Sequence of chain 2.A:
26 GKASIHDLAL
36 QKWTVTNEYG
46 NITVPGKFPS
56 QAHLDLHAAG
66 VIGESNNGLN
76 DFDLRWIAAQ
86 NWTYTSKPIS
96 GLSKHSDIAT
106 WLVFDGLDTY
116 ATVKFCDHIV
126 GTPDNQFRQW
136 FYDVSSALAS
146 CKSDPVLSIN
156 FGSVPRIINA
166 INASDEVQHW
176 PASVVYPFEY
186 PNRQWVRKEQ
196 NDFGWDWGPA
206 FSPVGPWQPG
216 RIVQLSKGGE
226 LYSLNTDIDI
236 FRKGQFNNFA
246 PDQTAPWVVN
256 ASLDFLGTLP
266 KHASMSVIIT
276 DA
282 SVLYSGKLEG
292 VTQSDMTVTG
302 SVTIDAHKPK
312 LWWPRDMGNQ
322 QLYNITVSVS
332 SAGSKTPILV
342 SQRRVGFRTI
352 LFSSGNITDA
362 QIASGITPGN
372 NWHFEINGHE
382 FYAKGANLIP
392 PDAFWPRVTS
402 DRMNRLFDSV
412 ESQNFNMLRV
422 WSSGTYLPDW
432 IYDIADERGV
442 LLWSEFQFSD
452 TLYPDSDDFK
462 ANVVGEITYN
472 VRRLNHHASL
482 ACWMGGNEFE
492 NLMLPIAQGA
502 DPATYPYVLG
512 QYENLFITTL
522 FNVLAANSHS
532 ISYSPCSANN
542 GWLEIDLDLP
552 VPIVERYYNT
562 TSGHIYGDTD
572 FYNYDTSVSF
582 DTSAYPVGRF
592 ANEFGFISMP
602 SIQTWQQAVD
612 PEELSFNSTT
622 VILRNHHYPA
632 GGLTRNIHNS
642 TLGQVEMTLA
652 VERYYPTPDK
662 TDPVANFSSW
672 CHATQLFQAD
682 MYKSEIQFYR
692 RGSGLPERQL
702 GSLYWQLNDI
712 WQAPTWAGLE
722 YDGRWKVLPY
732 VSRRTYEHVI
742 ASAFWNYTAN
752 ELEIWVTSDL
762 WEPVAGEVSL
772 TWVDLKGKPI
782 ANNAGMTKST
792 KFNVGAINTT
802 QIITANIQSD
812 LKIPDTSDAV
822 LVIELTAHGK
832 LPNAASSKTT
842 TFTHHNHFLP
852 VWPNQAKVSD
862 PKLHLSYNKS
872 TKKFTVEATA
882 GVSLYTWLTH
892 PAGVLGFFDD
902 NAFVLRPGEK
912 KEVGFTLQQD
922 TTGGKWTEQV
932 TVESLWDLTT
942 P

Binding-site contacts:
Ligand atom C1 contacts residue ASN799 of chain 2.A at 1.5 Å.
Ligand atom O5 contacts residue ASN799 of chain 2.A at 2.3 Å (h-bond).
Ligand atom N2 contacts residue ASN799 of chain 2.A at 3.2 Å (h-bond).
Ligand atom C8 contacts residue ARG699 of chain 2.A at 3.7 Å.
Ligand atom C4 contacts residue ASN799 of chain 2.A at 4.2 Å.
Ligand atom O7 contacts residue ASN799 of chain 2.A at 3.5 Å (h-bond).
Ligand atom C7 contacts residue ASN799 of chain 2.A at 3.6 Å.
Ligand atom C7 contacts residue ARG699 of chain 2.A at 4.5 Å.
Ligand atom C2 contacts residue ASN799 of chain 2.A at 2.5 Å.
Ligand atom C3 contacts residue ASN799 of chain 2.A at 3.9 Å.
Ligand atom C5 contacts residue ASN799 of chain 2.A at 3.6 Å.
Ligand atom O7 contacts residue ALA797 of chain 2.A at 4.1 Å.

A small-molecule ligand and the protein it binds are described below.
Small molecule (SMILES): CC(=O)N[C@@H]1[C@@H](O)[C@H](O)[C@@H](CO)O[C@H]1O